Sequence of chain 18.C:
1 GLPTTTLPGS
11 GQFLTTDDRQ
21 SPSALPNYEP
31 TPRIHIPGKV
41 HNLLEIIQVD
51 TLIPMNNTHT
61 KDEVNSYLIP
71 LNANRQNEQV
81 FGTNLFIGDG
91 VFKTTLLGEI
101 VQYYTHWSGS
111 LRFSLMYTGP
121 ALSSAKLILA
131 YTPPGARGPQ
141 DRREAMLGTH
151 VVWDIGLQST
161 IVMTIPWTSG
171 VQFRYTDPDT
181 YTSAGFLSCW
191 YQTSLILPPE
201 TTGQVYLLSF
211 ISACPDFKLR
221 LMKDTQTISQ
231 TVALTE

Binding-site contacts:
Ligand atom O1 contacts residue MET221 of chain 18.A at 3.7 Å.
Ligand atom CM6 contacts residue LEU25 of chain 18.C at 3.8 Å (hydrophobic).
Ligand atom C6B contacts residue TYR152 of chain 18.A at 3.6 Å (hydrophobic).
Ligand atom CM6 contacts residue VAL188 of chain 18.A at 3.8 Å (hydrophobic).
Ligand atom F3 contacts residue SER175 of chain 18.A at 2.8 Å.
Ligand atom F1 contacts residue MET224 of chain 18.A at 3.6 Å.
Ligand atom O1A contacts residue ALA24 of chain 18.C at 3.3 Å.
Ligand atom F1 contacts residue ALA150 of chain 18.A at 3.8 Å.
Ligand atom N3A contacts residue TYR152 of chain 18.A at 3.8 Å.
Ligand atom C1C contacts residue TYR128 of chain 18.A at 3.5 Å (hydrophobic).
Ligand atom F3 contacts residue ALA150 of chain 18.A at 2.7 Å.
Ligand atom C3 contacts residue LEU106 of chain 18.A at 3.8 Å (hydrophobic).
Ligand atom N3A contacts residue PHE186 of chain 18.A at 3.4 Å.
Ligand atom C3A contacts residue PHE186 of chain 18.A at 3.7 Å (hydrophobic).
Ligand atom C2C contacts residue ILE104 of chain 18.A at 3.8 Å (hydrophobic).
Ligand atom C5B contacts residue TYR152 of chain 18.A at 3.5 Å (hydrophobic).
Ligand atom CM4 contacts residue VAL176 of chain 18.A at 3.8 Å (hydrophobic).
Ligand atom C4 contacts residue TYR197 of chain 18.A at 3.4 Å (hydrophobic).
Ligand atom C3B contacts residue MET224 of chain 18.A at 3.6 Å (hydrophobic).
Ligand atom C3C contacts residue TYR128 of chain 18.A at 3.3 Å (hydrophobic).
Ligand atom C2A contacts residue TYR152 of chain 18.A at 3.7 Å (hydrophobic).
Ligand atom C2A contacts residue PHE186 of chain 18.A at 3.5 Å (hydrophobic).
Ligand atom F3 contacts residue VAL176 of chain 18.A at 3.6 Å.
Ligand atom O1A contacts residue PRO174 of chain 18.A at 3.5 Å.
Ligand atom CM6 contacts residue TYR152 of chain 18.A at 3.4 Å (hydrophobic).
Ligand atom C1C contacts residue TYR197 of chain 18.A at 3.5 Å (hydrophobic).
Ligand atom N1A contacts residue PRO174 of chain 18.A at 3.5 Å.
Ligand atom F3 contacts residue MET151 of chain 18.A at 3.7 Å.
Ligand atom CM4 contacts residue ALA150 of chain 18.A at 3.6 Å (hydrophobic).
Ligand atom N1A contacts residue ALA24 of chain 18.C at 3.2 Å.
Ligand atom C2B contacts residue ILE104 of chain 18.A at 3.8 Å (hydrophobic).
Ligand atom F2 contacts residue VAL176 of chain 18.A at 2.7 Å.
Ligand atom CM2 contacts residue TYR128 of chain 18.A at 3.4 Å (hydrophobic).
Ligand atom CM2 contacts residue MET224 of chain 18.A at 3.5 Å (hydrophobic).
Ligand atom C2C contacts residue TYR128 of chain 18.A at 3.2 Å (hydrophobic).
Ligand atom F3 contacts residue PRO174 of chain 18.A at 2.9 Å.
Ligand atom CM3 contacts residue ASN219 of chain 18.A at 3.8 Å.
Ligand atom F3 contacts residue TYR152 of chain 18.A at 3.6 Å.
Ligand atom CM2 contacts residue ILE104 of chain 18.A at 3.6 Å (hydrophobic).
Ligand atom F1 contacts residue PHE186 of chain 18.A at 3.8 Å.

Sequence of chain 19.C:
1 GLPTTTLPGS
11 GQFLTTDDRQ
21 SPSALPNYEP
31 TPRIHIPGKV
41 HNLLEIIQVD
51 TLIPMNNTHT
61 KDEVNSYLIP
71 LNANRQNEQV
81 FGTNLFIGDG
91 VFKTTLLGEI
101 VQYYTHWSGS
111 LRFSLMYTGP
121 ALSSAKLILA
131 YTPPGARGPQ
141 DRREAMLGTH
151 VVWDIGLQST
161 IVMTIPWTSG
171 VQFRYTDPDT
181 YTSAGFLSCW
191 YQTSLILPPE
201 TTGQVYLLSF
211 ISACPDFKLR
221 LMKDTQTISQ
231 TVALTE

Sequence of chain 18.A:
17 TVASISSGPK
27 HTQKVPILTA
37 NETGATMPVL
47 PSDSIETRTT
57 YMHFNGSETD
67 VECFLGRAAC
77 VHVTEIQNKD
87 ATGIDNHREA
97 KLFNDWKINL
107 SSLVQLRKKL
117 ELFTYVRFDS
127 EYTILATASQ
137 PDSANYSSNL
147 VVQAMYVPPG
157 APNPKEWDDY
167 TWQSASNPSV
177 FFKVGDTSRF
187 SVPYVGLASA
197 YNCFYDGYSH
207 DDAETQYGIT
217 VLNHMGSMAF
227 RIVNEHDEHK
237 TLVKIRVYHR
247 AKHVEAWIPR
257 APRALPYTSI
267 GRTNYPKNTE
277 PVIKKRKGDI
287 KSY

This protein binds this small molecule.
Small molecule (SMILES): Cc1cc(CCCOc2c(C)cc(-c3noc(C(F)(F)F)n3)cc2C)on1